Binding-site contacts:
Ligand atom O2 contacts residue ALA64 of chain 1.A at 3.5 Å.
Ligand atom O1 contacts residue ASP15 of chain 1.A at 2.8 Å (salt-bridge).
Ligand atom C6 contacts residue ARG345 of chain 1.A at 3.6 Å.
Ligand atom O6 contacts residue TYR156 of chain 1.A at 3.2 Å (h-bond).
Ligand atom O5 contacts residue TYR156 of chain 1.A at 3.2 Å.
Ligand atom C1 contacts residue TRP231 of chain 1.A at 3.7 Å (hydrophobic).
Ligand atom C3 contacts residue ASP66 of chain 1.A at 3.5 Å.
Ligand atom C2 contacts residue ASP66 of chain 1.A at 3.5 Å.
Ligand atom C1 contacts residue TYR156 of chain 1.A at 3.6 Å (hydrophobic).
Ligand atom C4 contacts residue GLU45 of chain 1.A at 3.7 Å.
Ligand atom C2 contacts residue GLU112 of chain 1.A at 3.7 Å.
Ligand atom O4 contacts residue GLU45 of chain 1.A at 3.3 Å (salt-bridge).
Ligand atom O3 contacts residue GLU46 of chain 1.A at 3.6 Å.
Ligand atom C2 contacts residue TRP231 of chain 1.A at 3.9 Å (hydrophobic).
Ligand atom O3 contacts residue ASP66 of chain 1.A at 2.4 Å (salt-bridge).
Ligand atom O2 contacts residue LYS16 of chain 1.A at 3.1 Å (salt-bridge).
Ligand atom C6 contacts residue GLU154 of chain 1.A at 3.4 Å.
Ligand atom C3 contacts residue ARG67 of chain 1.A at 3.8 Å.
Ligand atom O6 contacts residue ARG345 of chain 1.A at 3.5 Å.
Ligand atom O2 contacts residue GLU112 of chain 1.A at 2.7 Å (salt-bridge).
Ligand atom C1 contacts residue TRP341 of chain 1.A at 3.9 Å (hydrophobic).
Ligand atom O3 contacts residue TYR342 of chain 1.A at 3.4 Å (h-bond).
Ligand atom O5 contacts residue TRP341 of chain 1.A at 3.6 Å.
Ligand atom O3 contacts residue TRP63 of chain 1.A at 3.5 Å (h-bond).
Ligand atom O2 contacts residue ASP66 of chain 1.A at 2.8 Å (salt-bridge).
Ligand atom O1 contacts residue LYS16 of chain 1.A at 3.1 Å (salt-bridge).
Ligand atom C3 contacts residue GLU45 of chain 1.A at 3.0 Å.
Ligand atom O3 contacts residue ALA64 of chain 1.A at 3.6 Å.
Ligand atom C5 contacts residue GLU154 of chain 1.A at 3.9 Å.
Ligand atom C6 contacts residue TYR156 of chain 1.A at 3.8 Å (hydrophobic).
Ligand atom O3 contacts residue ARG67 of chain 1.A at 2.6 Å (salt-bridge).
Ligand atom O6 contacts residue GLU154 of chain 1.A at 2.6 Å (salt-bridge).
Ligand atom O3 contacts residue GLU45 of chain 1.A at 2.6 Å (salt-bridge).
Ligand atom O2 contacts residue TRP231 of chain 1.A at 3.8 Å.
Ligand atom C2 contacts residue ARG67 of chain 1.A at 3.7 Å.
Ligand atom O2 contacts residue ARG67 of chain 1.A at 2.8 Å (salt-bridge).
Ligand atom C3 contacts residue TRP63 of chain 1.A at 3.9 Å (hydrophobic).
Ligand atom C6 contacts residue TRP341 of chain 1.A at 3.9 Å (hydrophobic).
Ligand atom O6 contacts residue PRO155 of chain 1.A at 3.4 Å.
Ligand atom C1 contacts residue ASP15 of chain 1.A at 3.7 Å.

Sequence of chain 1.A:
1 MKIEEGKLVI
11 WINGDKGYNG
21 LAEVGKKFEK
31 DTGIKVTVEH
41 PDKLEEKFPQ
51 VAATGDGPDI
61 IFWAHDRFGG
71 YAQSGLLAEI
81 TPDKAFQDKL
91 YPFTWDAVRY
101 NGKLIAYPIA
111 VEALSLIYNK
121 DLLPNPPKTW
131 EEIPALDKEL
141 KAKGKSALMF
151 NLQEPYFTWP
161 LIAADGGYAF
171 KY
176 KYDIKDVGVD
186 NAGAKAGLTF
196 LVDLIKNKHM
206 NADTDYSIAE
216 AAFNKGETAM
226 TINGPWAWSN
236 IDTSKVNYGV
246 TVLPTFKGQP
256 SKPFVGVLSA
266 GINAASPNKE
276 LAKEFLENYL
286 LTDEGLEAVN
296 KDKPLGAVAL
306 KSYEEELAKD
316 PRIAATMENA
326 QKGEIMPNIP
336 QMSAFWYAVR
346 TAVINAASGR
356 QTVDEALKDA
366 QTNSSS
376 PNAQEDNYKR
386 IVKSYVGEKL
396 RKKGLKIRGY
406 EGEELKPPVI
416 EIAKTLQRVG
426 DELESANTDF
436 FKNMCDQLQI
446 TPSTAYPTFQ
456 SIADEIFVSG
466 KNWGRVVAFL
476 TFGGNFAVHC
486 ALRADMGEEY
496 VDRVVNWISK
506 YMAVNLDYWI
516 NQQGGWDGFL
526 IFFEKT

This small molecule binds to this protein.
Small molecule (SMILES): OC[C@H]1O[C@H](O[C@H]2[C@H](O)[C@@H](O)[C@@H](O[C@H]3[C@H](O)[C@@H](O)[C@@H](O)O[C@@H]3CO)O[C@@H]2CO)[C@H](O)[C@@H](O)[C@@H]1O